A protein and the small-molecule ligand that binds it are described below.
Small molecule (SMILES): CC(=O)N[C@H]1[C@H](O[C@H]2[C@H](O)[C@@H](NC(C)=O)CO[C@@H]2CO)O[C@H](CO)[C@@H](O)[C@@H]1O

Sequence of chain 2.A:
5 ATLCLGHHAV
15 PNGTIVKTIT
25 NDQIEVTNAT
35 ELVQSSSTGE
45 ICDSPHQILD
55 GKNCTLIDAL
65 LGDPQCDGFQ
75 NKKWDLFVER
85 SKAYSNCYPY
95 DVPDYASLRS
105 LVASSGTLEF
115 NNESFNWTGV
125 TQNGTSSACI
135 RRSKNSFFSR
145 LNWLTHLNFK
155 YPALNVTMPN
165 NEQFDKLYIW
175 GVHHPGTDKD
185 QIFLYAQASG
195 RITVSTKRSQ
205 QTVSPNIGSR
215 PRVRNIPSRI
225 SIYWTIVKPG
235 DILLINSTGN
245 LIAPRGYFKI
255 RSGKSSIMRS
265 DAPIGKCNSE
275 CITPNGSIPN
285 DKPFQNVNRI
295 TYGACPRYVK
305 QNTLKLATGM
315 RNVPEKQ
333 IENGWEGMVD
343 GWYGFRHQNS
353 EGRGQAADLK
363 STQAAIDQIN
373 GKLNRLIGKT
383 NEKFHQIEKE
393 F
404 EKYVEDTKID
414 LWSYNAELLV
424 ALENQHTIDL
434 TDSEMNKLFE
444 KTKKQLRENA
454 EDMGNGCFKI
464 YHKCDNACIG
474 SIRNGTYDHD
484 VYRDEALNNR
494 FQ

Sequence of chain 3.A:
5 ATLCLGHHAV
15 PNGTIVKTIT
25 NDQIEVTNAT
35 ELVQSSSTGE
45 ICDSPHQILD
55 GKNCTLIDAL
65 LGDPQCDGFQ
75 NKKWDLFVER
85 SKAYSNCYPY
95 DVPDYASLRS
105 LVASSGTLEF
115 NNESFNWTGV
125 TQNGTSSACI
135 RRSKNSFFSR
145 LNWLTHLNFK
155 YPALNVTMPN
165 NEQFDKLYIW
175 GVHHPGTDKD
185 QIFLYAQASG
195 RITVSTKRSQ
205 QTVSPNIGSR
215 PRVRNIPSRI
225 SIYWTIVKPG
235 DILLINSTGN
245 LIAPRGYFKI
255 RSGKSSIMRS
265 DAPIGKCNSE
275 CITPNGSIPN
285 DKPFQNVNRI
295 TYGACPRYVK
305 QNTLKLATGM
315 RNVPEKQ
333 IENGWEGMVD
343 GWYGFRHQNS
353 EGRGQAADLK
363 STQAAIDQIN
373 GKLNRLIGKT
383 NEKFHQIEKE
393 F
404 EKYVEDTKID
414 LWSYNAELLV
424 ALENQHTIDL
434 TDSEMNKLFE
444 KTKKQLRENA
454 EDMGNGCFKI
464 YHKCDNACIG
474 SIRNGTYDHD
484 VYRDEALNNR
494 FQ

Binding-site contacts:
Ligand atom C7 contacts residue ALA157 of chain 2.A at 4.0 Å (hydrophobic).
Ligand atom C3 contacts residue ASN240 of chain 2.A at 3.8 Å.
Ligand atom C4 contacts residue ASN240 of chain 2.A at 4.2 Å.
Ligand atom C8 contacts residue ILE211 of chain 3.A at 3.9 Å (hydrophobic).
Ligand atom C7 contacts residue NAG1 of chain 2.E at 4.3 Å.
Ligand atom C5 contacts residue ASN240 of chain 2.A at 3.6 Å.
Ligand atom C2 contacts residue ASN240 of chain 2.A at 2.5 Å.
Ligand atom C1 contacts residue ALA157 of chain 2.A at 4.5 Å (hydrophobic).
Ligand atom O4 contacts residue ASP182 of chain 3.A at 3.3 Å.
Ligand atom C7 contacts residue ASN240 of chain 2.A at 3.9 Å.
Ligand atom O6 contacts residue ASN240 of chain 2.A at 3.7 Å.
Ligand atom C6 contacts residue ILE211 of chain 3.A at 4.4 Å (hydrophobic).
Ligand atom O6 contacts residue ARG195 of chain 2.A at 3.9 Å.
Ligand atom C8 contacts residue ASN159 of chain 2.A at 3.6 Å.
Ligand atom C8 contacts residue NAG1 of chain 2.E at 3.3 Å.
Ligand atom C1 contacts residue LEU158 of chain 2.A at 4.4 Å (hydrophobic).
Ligand atom C8 contacts residue ALA157 of chain 2.A at 4.1 Å (hydrophobic).
Ligand atom C8 contacts residue LEU158 of chain 2.A at 4.5 Å (hydrophobic).
Ligand atom C5 contacts residue THR242 of chain 2.A at 4.1 Å.
Ligand atom O5 contacts residue ASN240 of chain 2.A at 2.3 Å (h-bond).
Ligand atom N2 contacts residue ASN240 of chain 2.A at 2.9 Å (h-bond).
Ligand atom O7 contacts residue ALA157 of chain 2.A at 3.4 Å.
Ligand atom C1 contacts residue ASN240 of chain 2.A at 1.4 Å.
Ligand atom C3 contacts residue ALA157 of chain 2.A at 4.5 Å (hydrophobic).
Ligand atom C6 contacts residue ASN240 of chain 2.A at 4.3 Å.
Ligand atom O6 contacts residue THR242 of chain 2.A at 4.0 Å.